Sequence of chain 1.H:
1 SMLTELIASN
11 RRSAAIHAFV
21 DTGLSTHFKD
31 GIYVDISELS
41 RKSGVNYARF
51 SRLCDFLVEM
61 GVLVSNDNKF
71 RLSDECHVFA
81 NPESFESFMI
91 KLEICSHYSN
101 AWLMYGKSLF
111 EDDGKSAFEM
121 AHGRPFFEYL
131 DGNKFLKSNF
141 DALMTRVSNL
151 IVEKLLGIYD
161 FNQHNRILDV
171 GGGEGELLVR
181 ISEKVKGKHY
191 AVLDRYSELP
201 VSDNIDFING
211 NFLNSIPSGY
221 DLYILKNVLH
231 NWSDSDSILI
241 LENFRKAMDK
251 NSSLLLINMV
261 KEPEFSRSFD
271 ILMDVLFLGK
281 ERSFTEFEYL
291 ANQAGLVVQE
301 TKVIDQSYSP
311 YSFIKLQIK

Binding-site contacts:
Ligand atom C6 contacts residue VAL147 of chain 1.F at 4.1 Å (hydrophobic).
Ligand atom C6 contacts residue TYR308 of chain 1.F at 3.8 Å (hydrophobic).
Ligand atom C4 contacts residue PHE269 of chain 1.F at 4.0 Å (hydrophobic).
Ligand atom C1 contacts residue MET259 of chain 1.F at 3.2 Å (hydrophobic).
Ligand atom C17 contacts residue LEU92 of chain 1.F at 3.5 Å (hydrophobic).
Ligand atom C14 contacts residue LEU272 of chain 1.F at 4.0 Å (hydrophobic).
Ligand atom C11 contacts residue LEU143 of chain 1.F at 3.9 Å (hydrophobic).
Ligand atom C2 contacts residue HIS230 of chain 1.F at 4.1 Å.
Ligand atom C1 contacts residue ASN227 of chain 1.F at 4.0 Å.
Ligand atom C13 contacts residue LEU272 of chain 1.F at 3.5 Å (hydrophobic).
Ligand atom C2 contacts residue PHE269 of chain 1.F at 4.0 Å (hydrophobic).
Ligand atom O8 contacts residue PHE269 of chain 1.F at 3.7 Å.
Ligand atom C26 contacts residue HIS230 of chain 1.F at 3.5 Å.
Ligand atom C12 contacts residue LEU272 of chain 1.F at 3.7 Å (hydrophobic).
Ligand atom O7 contacts residue LEU143 of chain 1.F at 3.9 Å.
Ligand atom O17 contacts residue MET259 of chain 1.F at 3.4 Å.
Ligand atom C17 contacts residue GLU93 of chain 1.F at 3.5 Å.
Ligand atom O18 contacts residue LEU276 of chain 1.F at 4.0 Å.
Ligand atom C13 contacts residue TYR98 of chain 1.F at 3.5 Å (hydrophobic).
Ligand atom C10 contacts residue LEU143 of chain 1.F at 4.1 Å (hydrophobic).
Ligand atom C3 contacts residue PHE269 of chain 1.F at 3.7 Å (hydrophobic).
Ligand atom O19 contacts residue TYR98 of chain 1.F at 3.4 Å.
Ligand atom O18 contacts residue MET273 of chain 1.F at 3.5 Å.
Ligand atom C21 contacts residue MET144 of chain 1.F at 4.1 Å (hydrophobic).
Ligand atom O17 contacts residue PHE269 of chain 1.F at 3.9 Å.
Ligand atom O18 contacts residue PHE140 of chain 1.F at 4.1 Å.
Ligand atom C26 contacts residue ASN227 of chain 1.F at 3.6 Å.
Ligand atom C3 contacts residue MET144 of chain 1.F at 3.9 Å (hydrophobic).
Ligand atom O17 contacts residue HIS230 of chain 1.F at 3.0 Å (h-bond).
Ligand atom C20 contacts residue LEU143 of chain 1.F at 4.0 Å (hydrophobic).
Ligand atom C26 contacts residue MET144 of chain 1.F at 3.2 Å (hydrophobic).
Ligand atom O19 contacts residue LEU272 of chain 1.F at 3.9 Å.
Ligand atom C2 contacts residue MET259 of chain 1.F at 3.4 Å (hydrophobic).
Ligand atom O7 contacts residue MET89 of chain 1.F at 3.8 Å.
Ligand atom C17 contacts residue MET89 of chain 1.F at 3.1 Å (hydrophobic).
Ligand atom O8 contacts residue MET273 of chain 1.F at 4.1 Å.
Ligand atom C6 contacts residue MET259 of chain 1.F at 3.8 Å (hydrophobic).
Ligand atom C9 contacts residue PHE269 of chain 1.F at 3.8 Å (hydrophobic).
Ligand atom O19 contacts residue GLU93 of chain 1.F at 3.4 Å (salt-bridge).
Ligand atom C21 contacts residue PHE269 of chain 1.F at 3.5 Å (hydrophobic).

A small-molecule ligand and the protein it binds are described below.
Small molecule (SMILES): COc1cc(O)c2c(c1)C(=O)c1cccc(OC)c1C2=O

Sequence of chain 1.F:
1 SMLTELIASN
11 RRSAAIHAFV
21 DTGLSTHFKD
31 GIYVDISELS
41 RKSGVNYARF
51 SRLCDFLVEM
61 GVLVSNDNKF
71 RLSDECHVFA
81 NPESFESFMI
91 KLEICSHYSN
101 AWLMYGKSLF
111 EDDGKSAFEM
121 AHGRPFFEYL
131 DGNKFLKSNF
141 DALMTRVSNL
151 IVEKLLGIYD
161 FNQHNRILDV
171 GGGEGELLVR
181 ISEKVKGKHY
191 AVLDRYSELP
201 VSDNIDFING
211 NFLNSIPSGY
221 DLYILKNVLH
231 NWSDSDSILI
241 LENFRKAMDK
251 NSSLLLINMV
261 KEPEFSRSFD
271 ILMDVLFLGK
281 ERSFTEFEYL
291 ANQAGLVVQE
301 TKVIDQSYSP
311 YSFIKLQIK